Binding-site contacts:
Ligand atom C8 contacts residue ASN259 of chain 47.B at 4.1 Å.
Ligand atom O5 contacts residue ASN259 of chain 47.B at 2.4 Å (h-bond).
Ligand atom O5 contacts residue THR116 of chain 47.A at 2.6 Å (h-bond).
Ligand atom O7 contacts residue ASN259 of chain 47.B at 3.0 Å (h-bond).
Ligand atom N2 contacts residue ASN259 of chain 47.B at 2.9 Å (h-bond).
Ligand atom C3 contacts residue ASN259 of chain 47.B at 3.8 Å.
Ligand atom C4 contacts residue ASN259 of chain 47.B at 4.2 Å.
Ligand atom O6 contacts residue PHE118 of chain 47.A at 3.9 Å.
Ligand atom C2 contacts residue ASN259 of chain 47.B at 2.4 Å.
Ligand atom C1 contacts residue ASN259 of chain 47.B at 1.4 Å.
Ligand atom C5 contacts residue THR116 of chain 47.A at 3.5 Å.
Ligand atom C6 contacts residue PHE118 of chain 47.A at 4.4 Å (hydrophobic).
Ligand atom C7 contacts residue ASN259 of chain 47.B at 3.1 Å.
Ligand atom C5 contacts residue ASN259 of chain 47.B at 3.7 Å.
Ligand atom C6 contacts residue LYS115 of chain 47.A at 3.9 Å.
Ligand atom C1 contacts residue THR116 of chain 47.A at 3.3 Å.
Ligand atom O6 contacts residue LYS115 of chain 47.A at 4.4 Å.
Ligand atom C6 contacts residue THR116 of chain 47.A at 3.5 Å.

A small-molecule ligand and the protein it binds are described below.
Small molecule (SMILES): CC(=O)N[C@@H]1[C@@H](O)[C@H](O)[C@@H](CO)O[C@H]1O

Sequence of chain 47.A:
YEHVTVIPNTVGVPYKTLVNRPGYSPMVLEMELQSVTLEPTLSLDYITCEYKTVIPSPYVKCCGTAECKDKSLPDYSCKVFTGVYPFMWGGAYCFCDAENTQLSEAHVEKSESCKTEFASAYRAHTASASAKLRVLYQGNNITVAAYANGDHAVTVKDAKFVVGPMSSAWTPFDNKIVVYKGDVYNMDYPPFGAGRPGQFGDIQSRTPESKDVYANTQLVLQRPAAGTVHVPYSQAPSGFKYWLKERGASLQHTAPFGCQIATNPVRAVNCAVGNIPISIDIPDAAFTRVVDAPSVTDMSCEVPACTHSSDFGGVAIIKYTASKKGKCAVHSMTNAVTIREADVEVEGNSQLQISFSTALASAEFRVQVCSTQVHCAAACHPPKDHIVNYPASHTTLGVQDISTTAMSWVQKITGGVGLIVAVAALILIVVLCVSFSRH

Sequence of chain 47.B:
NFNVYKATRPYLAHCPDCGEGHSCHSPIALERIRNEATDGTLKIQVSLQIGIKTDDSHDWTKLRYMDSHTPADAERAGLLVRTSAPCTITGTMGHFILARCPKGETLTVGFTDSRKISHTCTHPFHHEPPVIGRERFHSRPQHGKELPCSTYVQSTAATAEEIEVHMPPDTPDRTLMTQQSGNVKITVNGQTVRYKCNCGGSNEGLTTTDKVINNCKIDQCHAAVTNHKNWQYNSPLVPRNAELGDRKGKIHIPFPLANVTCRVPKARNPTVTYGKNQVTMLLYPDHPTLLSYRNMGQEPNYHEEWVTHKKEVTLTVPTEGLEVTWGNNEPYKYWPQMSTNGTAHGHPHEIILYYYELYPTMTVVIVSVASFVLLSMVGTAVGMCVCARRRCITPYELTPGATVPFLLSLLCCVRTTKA